Binding-site contacts:
Ligand atom C6 contacts residue TRP41 of chain 1.A at 3.7 Å (hydrophobic).
Ligand atom N1 contacts residue ASP72 of chain 1.A at 3.1 Å (salt-bridge).
Ligand atom O22 contacts residue ASP72 of chain 1.A at 4.3 Å.
Ligand atom O21 contacts residue HIS147 of chain 1.A at 4.1 Å.
Ligand atom C3 contacts residue ZN1 of chain 1.B at 4.3 Å.
Ligand atom C3 contacts residue ASN174 of chain 1.A at 3.8 Å.
Ligand atom C4 contacts residue VAL21 of chain 1.A at 4.2 Å (hydrophobic).
Ligand atom N1 contacts residue ZN1 of chain 1.B at 2.2 Å.
Ligand atom O21 contacts residue GLY173 of chain 1.A at 3.5 Å.
Ligand atom C21 contacts residue ASN174 of chain 1.A at 4.0 Å.
Ligand atom C21 contacts residue ZN1 of chain 1.B at 3.0 Å.
Ligand atom C21 contacts residue HIS147 of chain 1.A at 3.7 Å.
Ligand atom O21 contacts residue ZN1 of chain 1.B at 4.2 Å.
Ligand atom C2 contacts residue HIS147 of chain 1.A at 4.3 Å.
Ligand atom O21 contacts residue HIS204 of chain 1.A at 4.2 Å.
Ligand atom O22 contacts residue HIS147 of chain 1.A at 3.2 Å (h-bond).
Ligand atom C5 contacts residue ZN1 of chain 1.B at 4.4 Å.
Ligand atom C21 contacts residue LYS169 of chain 1.A at 3.4 Å.
Ligand atom O21 contacts residue LYS169 of chain 1.A at 2.8 Å (salt-bridge).
Ligand atom N1 contacts residue HIS204 of chain 1.A at 3.1 Å (h-bond).
Ligand atom C6 contacts residue ASP72 of chain 1.A at 3.1 Å.
Ligand atom C2 contacts residue ZN1 of chain 1.B at 3.0 Å.
Ligand atom O22 contacts residue HIS204 of chain 1.A at 3.0 Å (h-bond).
Ligand atom O22 contacts residue CYS166 of chain 1.A at 3.3 Å.
Ligand atom C2 contacts residue HIS204 of chain 1.A at 3.4 Å.
Ligand atom C2 contacts residue ASP72 of chain 1.A at 4.3 Å.
Ligand atom C6 contacts residue HIS204 of chain 1.A at 3.8 Å.
Ligand atom O22 contacts residue LYS169 of chain 1.A at 3.2 Å (salt-bridge).
Ligand atom O21 contacts residue ASN174 of chain 1.A at 3.0 Å (h-bond).
Ligand atom C5 contacts residue TRP41 of chain 1.A at 3.8 Å (hydrophobic).
Ligand atom C41 contacts residue VAL21 of chain 1.A at 3.9 Å (hydrophobic).
Ligand atom C5 contacts residue VAL21 of chain 1.A at 4.4 Å (hydrophobic).
Ligand atom C21 contacts residue HIS204 of chain 1.A at 3.4 Å.
Ligand atom O22 contacts residue ZN1 of chain 1.B at 2.3 Å.
Ligand atom C6 contacts residue ZN1 of chain 1.B at 3.1 Å.
Ligand atom C4 contacts residue ASN174 of chain 1.A at 4.4 Å.
Ligand atom O42 contacts residue VAL21 of chain 1.A at 4.0 Å.
Ligand atom O41 contacts residue VAL21 of chain 1.A at 3.7 Å.
Ligand atom N1 contacts residue CYS166 of chain 1.A at 4.4 Å.
Ligand atom C2 contacts residue ASN174 of chain 1.A at 4.3 Å.

The small molecule below binds the protein below.
Small molecule (SMILES): O=C(O)c1ccnc(C(=O)O)c1

Sequence of chain 1.A:
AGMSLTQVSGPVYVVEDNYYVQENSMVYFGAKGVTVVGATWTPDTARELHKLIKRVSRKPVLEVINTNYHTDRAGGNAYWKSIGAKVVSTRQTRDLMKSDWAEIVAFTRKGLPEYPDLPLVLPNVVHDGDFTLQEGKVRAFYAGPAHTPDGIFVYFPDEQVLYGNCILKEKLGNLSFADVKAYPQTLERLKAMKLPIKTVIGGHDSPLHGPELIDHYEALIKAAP